This small molecule binds to this protein.
Small molecule (SMILES): CCCCCCCCO[C@@H]1O[C@H](CO)[C@H](O)[C@H](N)[C@H]1O[C@H]1C[C@H](O)[C@H](O)[C@H](C)O1

Binding-site contacts:
Ligand atom CAF contacts residue LEU268 of chain 1.A at 3.9 Å (hydrophobic).
Ligand atom CAT contacts residue TRP239 of chain 1.A at 3.4 Å (hydrophobic).
Ligand atom CAT contacts residue PHE175 of chain 1.A at 4.0 Å (hydrophobic).
Ligand atom OAS contacts residue HIS172 of chain 1.A at 3.1 Å (h-bond).
Ligand atom CAR contacts residue HIS172 of chain 1.A at 3.9 Å.
Ligand atom CAB contacts residue UDP1 of chain 1.D at 3.5 Å.
Ligand atom CAL contacts residue HIS172 of chain 1.A at 3.8 Å.
Ligand atom CAR contacts residue GLU242 of chain 1.A at 4.0 Å.
Ligand atom OAK contacts residue HIS172 of chain 1.A at 3.5 Å.
Ligand atom CAN contacts residue TRP239 of chain 1.A at 3.9 Å (hydrophobic).
Ligand atom OAG contacts residue ASP265 of chain 1.A at 4.1 Å.
Ligand atom CAF contacts residue SER174 of chain 1.A at 4.1 Å.
Ligand atom CAF contacts residue PRO173 of chain 1.A at 4.0 Å (hydrophobic).
Ligand atom CAT contacts residue GLU242 of chain 1.A at 3.6 Å.
Ligand atom OAU contacts residue TRP239 of chain 1.A at 3.4 Å (h-bond).
Ligand atom CAD contacts residue ASP265 of chain 1.A at 3.4 Å.
Ligand atom CAV contacts residue HIS172 of chain 1.A at 4.1 Å.
Ligand atom OAQ contacts residue GLU242 of chain 1.A at 2.6 Å (salt-bridge).
Ligand atom CAW contacts residue LEU268 of chain 1.A at 3.8 Å (hydrophobic).
Ligand atom CAP contacts residue GLU242 of chain 1.A at 3.4 Å.
Ligand atom CAW contacts residue SER174 of chain 1.A at 3.8 Å.
Ligand atom CAN contacts residue UDP1 of chain 1.D at 3.8 Å.
Ligand atom CAT contacts residue THR184 of chain 1.A at 3.2 Å.
Ligand atom OAH contacts residue ASP265 of chain 1.A at 2.7 Å (salt-bridge).
Ligand atom CAV contacts residue SER174 of chain 1.A at 3.4 Å.
Ligand atom CAA contacts residue UDP1 of chain 1.D at 3.6 Å.
Ligand atom CAP contacts residue HIS172 of chain 1.A at 3.9 Å.
Ligand atom CAJ contacts residue HIS172 of chain 1.A at 3.7 Å.
Ligand atom NAO contacts residue UDP1 of chain 1.D at 2.6 Å (h-bond).
Ligand atom OAM contacts residue UDP1 of chain 1.D at 3.9 Å.
Ligand atom CAR contacts residue TRP239 of chain 1.A at 3.6 Å (hydrophobic).
Ligand atom CAP contacts residue TRP239 of chain 1.A at 3.6 Å (hydrophobic).
Ligand atom CAT contacts residue TYR203 of chain 1.A at 3.7 Å (hydrophobic).
Ligand atom OAQ contacts residue HIS172 of chain 1.A at 3.0 Å (h-bond).
Ligand atom OAK contacts residue SER174 of chain 1.A at 3.8 Å.
Ligand atom OAH contacts residue ALA282 of chain 1.A at 3.8 Å.
Ligand atom OAU contacts residue THR184 of chain 1.A at 2.7 Å (h-bond).
Ligand atom CAT contacts residue HIS172 of chain 1.A at 4.1 Å.
Ligand atom OAI contacts residue MET205 of chain 1.A at 3.6 Å.
Ligand atom OAU contacts residue PHE175 of chain 1.A at 3.4 Å.

Sequence of chain 1.A:
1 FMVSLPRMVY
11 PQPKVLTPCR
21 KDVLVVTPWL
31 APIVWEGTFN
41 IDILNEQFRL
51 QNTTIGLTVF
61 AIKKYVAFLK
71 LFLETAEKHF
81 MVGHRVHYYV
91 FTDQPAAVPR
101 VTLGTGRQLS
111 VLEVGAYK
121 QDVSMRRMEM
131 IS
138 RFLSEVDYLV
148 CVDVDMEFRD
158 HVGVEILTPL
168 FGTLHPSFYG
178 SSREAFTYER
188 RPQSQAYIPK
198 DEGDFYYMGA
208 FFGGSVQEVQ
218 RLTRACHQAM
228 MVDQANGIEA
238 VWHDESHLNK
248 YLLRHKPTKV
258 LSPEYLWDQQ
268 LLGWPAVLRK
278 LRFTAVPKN